The protein below binds the small molecule below.
Small molecule (SMILES): COc1ccc(S(=O)(=O)N(CC(C)C)C[C@@H](O)[C@H](Cc2ccccc2)NC(=O)O[C@H]2CCO[C@H]3OCC[C@H]32)cc1

Sequence of chain 1.A:
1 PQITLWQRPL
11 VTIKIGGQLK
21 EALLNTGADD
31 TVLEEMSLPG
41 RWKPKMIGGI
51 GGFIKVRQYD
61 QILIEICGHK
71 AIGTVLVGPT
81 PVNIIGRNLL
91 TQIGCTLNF

Binding-site contacts:
Ligand atom O10 contacts residue GLY49 of chain 1.A at 3.0 Å.
Ligand atom C13 contacts residue GLY27 of chain 1.A at 3.7 Å.
Ligand atom C24 contacts residue GLY48 of chain 1.B at 3.7 Å.
Ligand atom C7 contacts residue GLY48 of chain 1.A at 3.5 Å.
Ligand atom O03 contacts residue ASP30 of chain 1.A at 3.0 Å (salt-bridge).
Ligand atom C12 contacts residue GLY27 of chain 1.A at 3.3 Å.
Ligand atom O18 contacts residue ASN25 of chain 1.A at 2.9 Å (h-bond).
Ligand atom O9 contacts residue ILE50 of chain 1.B at 3.2 Å.
Ligand atom C16 contacts residue GLY27 of chain 1.A at 3.3 Å.
Ligand atom C04 contacts residue ASP30 of chain 1.A at 3.0 Å.
Ligand atom C27 contacts residue ASP29 of chain 1.B at 3.8 Å.
Ligand atom C09 contacts residue VAL82 of chain 1.A at 3.4 Å (hydrophobic).
Ligand atom O18 contacts residue GLY27 of chain 1.B at 3.8 Å.
Ligand atom O01 contacts residue ASP30 of chain 1.B at 3.3 Å (salt-bridge).
Ligand atom O22 contacts residue GLY49 of chain 1.B at 3.6 Å.
Ligand atom C03 contacts residue VAL82 of chain 1.A at 3.6 Å (hydrophobic).
Ligand atom O10 contacts residue ILE50 of chain 1.B at 3.3 Å.
Ligand atom C29 contacts residue ASP29 of chain 1.B at 3.5 Å.
Ligand atom C4 contacts residue ILE50 of chain 1.B at 3.8 Å (hydrophobic).
Ligand atom C17 contacts residue ASN25 of chain 1.A at 3.8 Å.
Ligand atom C02 contacts residue ASP30 of chain 1.B at 3.6 Å.
Ligand atom C30 contacts residue GLY48 of chain 1.B at 3.1 Å.
Ligand atom C31 contacts residue GLY48 of chain 1.B at 3.3 Å.
Ligand atom C6 contacts residue GLY48 of chain 1.A at 3.0 Å.
Ligand atom O28 contacts residue ASP29 of chain 1.B at 3.0 Å (salt-bridge).
Ligand atom O28 contacts residue ALA28 of chain 1.B at 3.6 Å.
Ligand atom C01 contacts residue ILE50 of chain 1.A at 3.6 Å (hydrophobic).
Ligand atom C29 contacts residue ARG8 of chain 1.A at 3.8 Å.
Ligand atom C17 contacts residue ASN25 of chain 1.B at 3.6 Å.
Ligand atom O01 contacts residue ASP29 of chain 1.B at 3.6 Å.
Ligand atom C09 contacts residue PRO81 of chain 1.A at 3.6 Å (hydrophobic).
Ligand atom O18 contacts residue ASN25 of chain 1.B at 2.9 Å (h-bond).
Ligand atom O9 contacts residue ILE84 of chain 1.A at 3.5 Å.
Ligand atom C3 contacts residue VAL32 of chain 1.A at 3.7 Å (hydrophobic).
Ligand atom C08 contacts residue GLY27 of chain 1.B at 3.2 Å.
Ligand atom C05 contacts residue PRO81 of chain 1.A at 3.4 Å (hydrophobic).
Ligand atom C32 contacts residue ASN25 of chain 1.A at 3.0 Å.
Ligand atom C04 contacts residue ILE47 of chain 1.A at 3.6 Å (hydrophobic).
Ligand atom N20 contacts residue GLY27 of chain 1.B at 3.4 Å (h-bond).
Ligand atom C02 contacts residue ALA28 of chain 1.B at 3.6 Å (hydrophobic).

Sequence of chain 1.B:
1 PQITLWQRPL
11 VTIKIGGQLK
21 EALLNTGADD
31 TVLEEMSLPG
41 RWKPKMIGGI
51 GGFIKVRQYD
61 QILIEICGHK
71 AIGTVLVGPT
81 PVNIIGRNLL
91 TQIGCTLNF